A small-molecule ligand and the protein it binds are described below.
Small molecule (SMILES): CC(=O)N[C@@H]1[C@@H](O)[C@H](O)[C@@H](CO)O[C@H]1O

Binding-site contacts:
Ligand atom C7 contacts residue GLN644 of chain 1.C at 3.5 Å.
Ligand atom C4 contacts residue ASN616 of chain 1.C at 4.2 Å.
Ligand atom C7 contacts residue ASN616 of chain 1.C at 3.3 Å.
Ligand atom C8 contacts residue GLN644 of chain 1.C at 3.9 Å.
Ligand atom O7 contacts residue ASN616 of chain 1.C at 2.9 Å (h-bond).
Ligand atom C1 contacts residue ASN616 of chain 1.C at 1.4 Å.
Ligand atom O5 contacts residue ASN616 of chain 1.C at 2.4 Å (h-bond).
Ligand atom C3 contacts residue ASN616 of chain 1.C at 3.8 Å.
Ligand atom N2 contacts residue GLN644 of chain 1.C at 4.3 Å.
Ligand atom N2 contacts residue ASN616 of chain 1.C at 2.9 Å (h-bond).
Ligand atom O7 contacts residue GLN644 of chain 1.C at 3.2 Å (h-bond).
Ligand atom C5 contacts residue ASN616 of chain 1.C at 3.7 Å.
Ligand atom C2 contacts residue ASN616 of chain 1.C at 2.5 Å.

Sequence of chain 1.C:
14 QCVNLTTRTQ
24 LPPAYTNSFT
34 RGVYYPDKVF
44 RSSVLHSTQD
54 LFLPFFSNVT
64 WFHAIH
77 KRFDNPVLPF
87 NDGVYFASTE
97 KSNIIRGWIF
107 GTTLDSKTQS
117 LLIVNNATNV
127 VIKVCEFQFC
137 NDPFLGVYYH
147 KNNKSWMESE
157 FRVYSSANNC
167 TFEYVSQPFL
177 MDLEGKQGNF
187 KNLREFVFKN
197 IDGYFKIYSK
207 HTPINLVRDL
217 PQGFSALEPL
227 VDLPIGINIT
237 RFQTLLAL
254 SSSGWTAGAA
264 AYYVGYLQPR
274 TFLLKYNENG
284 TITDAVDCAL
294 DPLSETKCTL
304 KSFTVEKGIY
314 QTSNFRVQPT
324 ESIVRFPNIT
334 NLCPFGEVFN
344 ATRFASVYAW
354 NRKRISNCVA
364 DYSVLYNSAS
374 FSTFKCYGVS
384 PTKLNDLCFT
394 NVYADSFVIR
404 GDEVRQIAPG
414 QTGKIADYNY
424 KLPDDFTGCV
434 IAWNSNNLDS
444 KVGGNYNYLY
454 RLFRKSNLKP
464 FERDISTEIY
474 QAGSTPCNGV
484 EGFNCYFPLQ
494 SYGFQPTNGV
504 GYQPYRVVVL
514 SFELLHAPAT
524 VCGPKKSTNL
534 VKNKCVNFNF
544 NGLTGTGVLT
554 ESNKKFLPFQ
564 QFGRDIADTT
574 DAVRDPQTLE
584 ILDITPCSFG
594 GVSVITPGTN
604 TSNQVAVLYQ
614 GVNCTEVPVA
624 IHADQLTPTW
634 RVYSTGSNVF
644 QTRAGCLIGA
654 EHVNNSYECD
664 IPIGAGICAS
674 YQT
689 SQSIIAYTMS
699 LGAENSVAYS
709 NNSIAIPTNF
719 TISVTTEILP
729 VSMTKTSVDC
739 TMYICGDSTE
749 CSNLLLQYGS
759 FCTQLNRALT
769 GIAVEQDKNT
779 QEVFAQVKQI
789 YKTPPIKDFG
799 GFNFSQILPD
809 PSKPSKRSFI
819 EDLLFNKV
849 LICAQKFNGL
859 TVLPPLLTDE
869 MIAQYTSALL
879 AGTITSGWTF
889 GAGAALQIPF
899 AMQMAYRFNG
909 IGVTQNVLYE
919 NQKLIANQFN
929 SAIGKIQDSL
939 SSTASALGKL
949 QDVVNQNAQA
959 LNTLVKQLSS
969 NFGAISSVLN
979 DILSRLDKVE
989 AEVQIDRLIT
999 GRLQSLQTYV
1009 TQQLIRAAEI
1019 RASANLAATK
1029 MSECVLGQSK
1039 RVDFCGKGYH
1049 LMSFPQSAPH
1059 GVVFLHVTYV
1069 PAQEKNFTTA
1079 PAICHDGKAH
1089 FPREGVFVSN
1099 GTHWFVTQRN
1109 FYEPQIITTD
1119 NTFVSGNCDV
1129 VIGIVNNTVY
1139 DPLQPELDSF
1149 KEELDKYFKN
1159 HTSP